A protein and the small-molecule ligand that binds it are described below.
Small molecule (SMILES): Nc1nc2c(ncn2[C@H]2C[C@H](O)[C@@H](CO[P](=O)(O)O[P](=O)(O)OP(=O)(O)O)O2)c(=O)[nH]1

Sequence of chain 2.A:
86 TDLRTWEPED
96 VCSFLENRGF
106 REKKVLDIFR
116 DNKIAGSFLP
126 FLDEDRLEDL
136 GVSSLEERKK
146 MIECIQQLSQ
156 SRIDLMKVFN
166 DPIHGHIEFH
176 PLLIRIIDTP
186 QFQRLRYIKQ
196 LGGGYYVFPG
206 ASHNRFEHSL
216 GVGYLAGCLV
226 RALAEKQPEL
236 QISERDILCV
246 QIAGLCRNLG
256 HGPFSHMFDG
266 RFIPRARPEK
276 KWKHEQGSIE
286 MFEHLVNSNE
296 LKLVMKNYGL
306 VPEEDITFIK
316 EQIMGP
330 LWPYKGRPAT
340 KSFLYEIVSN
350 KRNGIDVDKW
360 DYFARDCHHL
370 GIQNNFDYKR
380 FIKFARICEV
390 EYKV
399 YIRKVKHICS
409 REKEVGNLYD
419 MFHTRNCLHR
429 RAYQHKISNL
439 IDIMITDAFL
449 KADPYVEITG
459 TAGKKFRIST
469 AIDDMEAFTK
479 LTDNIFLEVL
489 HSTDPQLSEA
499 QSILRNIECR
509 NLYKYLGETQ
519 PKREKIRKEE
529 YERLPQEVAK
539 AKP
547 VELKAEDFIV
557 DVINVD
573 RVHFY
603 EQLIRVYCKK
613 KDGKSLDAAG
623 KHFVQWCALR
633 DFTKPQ

Binding-site contacts:
Ligand atom C3' contacts residue ASN165 of chain 2.A at 3.9 Å.
Ligand atom O3B contacts residue LYS434 of chain 1.A at 2.7 Å (salt-bridge).
Ligand atom O1G contacts residue LYS434 of chain 1.A at 3.5 Å (salt-bridge).
Ligand atom PB contacts residue MG1 of chain 1.D at 3.3 Å.
Ligand atom N2 contacts residue HIS171 of chain 2.A at 3.7 Å.
Ligand atom O3' contacts residue ASN165 of chain 2.A at 3.2 Å (h-bond).
Ligand atom C6 contacts residue ARG429 of chain 1.A at 3.3 Å.
Ligand atom N9 contacts residue PHE203 of chain 1.A at 3.6 Å.
Ligand atom O2B contacts residue LYS434 of chain 1.A at 3.7 Å.
Ligand atom PB contacts residue DGT1 of chain 1.E at 3.8 Å.
Ligand atom PG contacts residue LYS434 of chain 1.A at 3.7 Å.
Ligand atom C2' contacts residue VAL202 of chain 1.A at 3.4 Å (hydrophobic).
Ligand atom O1B contacts residue DGT1 of chain 1.E at 3.2 Å (h-bond).
Ligand atom O3' contacts residue PHE164 of chain 2.A at 3.8 Å.
Ligand atom C2 contacts residue HIS171 of chain 2.A at 3.8 Å.
Ligand atom N1 contacts residue ARG429 of chain 1.A at 3.1 Å.
Ligand atom C1' contacts residue ASN165 of chain 2.A at 3.3 Å.
Ligand atom O1A contacts residue HIS433 of chain 1.A at 3.5 Å (h-bond).
Ligand atom C3' contacts residue VAL202 of chain 1.A at 3.4 Å (hydrophobic).
Ligand atom O5' contacts residue DGT1 of chain 1.E at 3.6 Å (h-bond).
Ligand atom C2' contacts residue PHE203 of chain 1.A at 3.4 Å (hydrophobic).
Ligand atom O2G contacts residue MG1 of chain 1.D at 3.3 Å.
Ligand atom O3A contacts residue DGT1 of chain 1.E at 3.7 Å.
Ligand atom C5' contacts residue VAL163 of chain 2.A at 3.2 Å (hydrophobic).
Ligand atom O6 contacts residue ARG429 of chain 1.A at 3.0 Å.
Ligand atom O2B contacts residue DGT1 of chain 1.E at 3.4 Å.
Ligand atom C4' contacts residue VAL163 of chain 2.A at 3.3 Å (hydrophobic).
Ligand atom C1' contacts residue PHE203 of chain 1.A at 3.4 Å (hydrophobic).
Ligand atom N2 contacts residue ARG429 of chain 1.A at 3.5 Å (salt-bridge).
Ligand atom O3' contacts residue DGT1 of chain 1.E at 3.5 Å.
Ligand atom O2G contacts residue DGT1 of chain 1.E at 2.7 Å (h-bond).
Ligand atom C4' contacts residue ASN165 of chain 2.A at 3.4 Å.
Ligand atom O1B contacts residue MG1 of chain 1.D at 1.9 Å.
Ligand atom C8 contacts residue HIS433 of chain 1.A at 3.7 Å.
Ligand atom O3' contacts residue VAL202 of chain 1.A at 2.6 Å (h-bond).
Ligand atom O3' contacts residue VAL163 of chain 2.A at 3.9 Å.
Ligand atom O2B contacts residue HIS433 of chain 1.A at 3.5 Å (h-bond).
Ligand atom C5' contacts residue DGT1 of chain 1.E at 3.8 Å.
Ligand atom O4' contacts residue ASN165 of chain 2.A at 2.7 Å.
Ligand atom N3 contacts residue HIS171 of chain 2.A at 3.6 Å.

Sequence of chain 1.A:
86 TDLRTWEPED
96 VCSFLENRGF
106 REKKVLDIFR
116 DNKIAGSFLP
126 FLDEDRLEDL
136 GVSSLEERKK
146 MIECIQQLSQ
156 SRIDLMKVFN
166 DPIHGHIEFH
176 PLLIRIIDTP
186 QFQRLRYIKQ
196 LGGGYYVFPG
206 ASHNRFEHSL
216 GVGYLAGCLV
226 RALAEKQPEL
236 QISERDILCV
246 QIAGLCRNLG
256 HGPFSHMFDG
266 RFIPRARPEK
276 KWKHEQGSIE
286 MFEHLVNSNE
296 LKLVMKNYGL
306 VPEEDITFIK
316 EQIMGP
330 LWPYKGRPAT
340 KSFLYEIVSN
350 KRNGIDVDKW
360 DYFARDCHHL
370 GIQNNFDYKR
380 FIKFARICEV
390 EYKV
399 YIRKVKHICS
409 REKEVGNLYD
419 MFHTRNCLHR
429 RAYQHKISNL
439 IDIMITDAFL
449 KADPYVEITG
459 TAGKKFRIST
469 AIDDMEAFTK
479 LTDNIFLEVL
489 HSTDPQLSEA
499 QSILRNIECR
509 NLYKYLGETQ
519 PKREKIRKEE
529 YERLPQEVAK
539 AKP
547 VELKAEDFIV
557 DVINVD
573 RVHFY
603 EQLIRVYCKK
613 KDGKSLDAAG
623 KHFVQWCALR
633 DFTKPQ